The protein below binds the small molecule below.
Small molecule (SMILES): CC(C)c1cccc(C(C)C)c1O

Sequence of chain 1.D:
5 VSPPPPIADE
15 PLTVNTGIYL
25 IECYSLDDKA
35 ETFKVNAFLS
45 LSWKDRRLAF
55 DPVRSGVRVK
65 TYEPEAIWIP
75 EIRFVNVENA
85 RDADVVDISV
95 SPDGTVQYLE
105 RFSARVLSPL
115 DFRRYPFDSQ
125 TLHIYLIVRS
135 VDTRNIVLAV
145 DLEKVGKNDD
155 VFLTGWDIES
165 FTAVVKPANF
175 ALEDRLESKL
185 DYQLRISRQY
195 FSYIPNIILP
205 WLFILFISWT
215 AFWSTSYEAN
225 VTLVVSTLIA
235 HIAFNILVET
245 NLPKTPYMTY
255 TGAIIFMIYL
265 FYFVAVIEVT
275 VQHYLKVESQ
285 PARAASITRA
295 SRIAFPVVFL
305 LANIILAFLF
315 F

Binding-site contacts:
Ligand atom C5 contacts residue THR255 of chain 1.D at 4.1 Å.
Ligand atom C9 contacts residue TYR197 of chain 1.D at 3.7 Å (hydrophobic).
Ligand atom C10 contacts residue PLC1 of chain 1.LA at 3.4 Å.
Ligand atom C12 contacts residue PLC1 of chain 1.LA at 3.0 Å.
Ligand atom C1 contacts residue ILE202 of chain 1.D at 3.7 Å (hydrophobic).
Ligand atom C7 contacts residue THR255 of chain 1.D at 3.9 Å.
Ligand atom C3 contacts residue TRP205 of chain 1.D at 3.6 Å (hydrophobic).
Ligand atom C9 contacts residue ILE201 of chain 1.D at 3.5 Å (hydrophobic).
Ligand atom C3 contacts residue ILE201 of chain 1.D at 4.5 Å (hydrophobic).
Ligand atom C3 contacts residue VAL242 of chain 1.D at 4.5 Å (hydrophobic).
Ligand atom C2 contacts residue THR255 of chain 1.D at 3.5 Å.
Ligand atom C7 contacts residue TYR119 of chain 1.D at 4.3 Å (hydrophobic).
Ligand atom C1 contacts residue THR255 of chain 1.D at 4.1 Å.
Ligand atom C3 contacts residue THR255 of chain 1.D at 3.2 Å.
Ligand atom C10 contacts residue ILE202 of chain 1.D at 4.2 Å (hydrophobic).
Ligand atom C10 contacts residue TYR254 of chain 1.D at 4.0 Å (hydrophobic).
Ligand atom C10 contacts residue ILE258 of chain 1.D at 3.6 Å (hydrophobic).
Ligand atom C9 contacts residue VAL242 of chain 1.D at 4.0 Å (hydrophobic).
Ligand atom C1 contacts residue PRO120 of chain 1.D at 4.2 Å (hydrophobic).
Ligand atom C11 contacts residue ILE202 of chain 1.D at 3.2 Å (hydrophobic).
Ligand atom O1 contacts residue PRO120 of chain 1.D at 3.3 Å.
Ligand atom C8 contacts residue PRO120 of chain 1.D at 3.9 Å (hydrophobic).
Ligand atom C7 contacts residue PRO120 of chain 1.D at 4.0 Å (hydrophobic).
Ligand atom C6 contacts residue ILE202 of chain 1.D at 4.0 Å (hydrophobic).
Ligand atom O1 contacts residue PHE121 of chain 1.D at 4.2 Å.
Ligand atom C8 contacts residue THR255 of chain 1.D at 3.1 Å.
Ligand atom C4 contacts residue THR255 of chain 1.D at 3.5 Å.
Ligand atom C12 contacts residue TYR254 of chain 1.D at 3.7 Å (hydrophobic).
Ligand atom C4 contacts residue TRP205 of chain 1.D at 3.6 Å (hydrophobic).
Ligand atom C8 contacts residue TYR119 of chain 1.D at 3.0 Å (hydrophobic).
Ligand atom C12 contacts residue ILE258 of chain 1.D at 2.3 Å (hydrophobic).
Ligand atom C6 contacts residue THR255 of chain 1.D at 4.4 Å.
Ligand atom C5 contacts residue ILE258 of chain 1.D at 4.1 Å (hydrophobic).
Ligand atom C8 contacts residue VAL242 of chain 1.D at 3.7 Å (hydrophobic).
Ligand atom C7 contacts residue TYR197 of chain 1.D at 4.1 Å (hydrophobic).
Ligand atom C7 contacts residue VAL242 of chain 1.D at 4.5 Å (hydrophobic).
Ligand atom C6 contacts residue ILE258 of chain 1.D at 4.2 Å (hydrophobic).
Ligand atom C11 contacts residue PLC1 of chain 1.LA at 2.7 Å.
Ligand atom C2 contacts residue ILE202 of chain 1.D at 4.2 Å (hydrophobic).
Ligand atom O1 contacts residue ILE202 of chain 1.D at 3.4 Å.